The small molecule below binds the protein below.
Small molecule (SMILES): CC(=O)N[C@H]1[C@H](O[C@H]2[C@H](O)[C@@H](NC(C)=O)CO[C@@H]2CO)O[C@H](CO)[C@@H](O)[C@@H]1O

Sequence of chain 2.A:
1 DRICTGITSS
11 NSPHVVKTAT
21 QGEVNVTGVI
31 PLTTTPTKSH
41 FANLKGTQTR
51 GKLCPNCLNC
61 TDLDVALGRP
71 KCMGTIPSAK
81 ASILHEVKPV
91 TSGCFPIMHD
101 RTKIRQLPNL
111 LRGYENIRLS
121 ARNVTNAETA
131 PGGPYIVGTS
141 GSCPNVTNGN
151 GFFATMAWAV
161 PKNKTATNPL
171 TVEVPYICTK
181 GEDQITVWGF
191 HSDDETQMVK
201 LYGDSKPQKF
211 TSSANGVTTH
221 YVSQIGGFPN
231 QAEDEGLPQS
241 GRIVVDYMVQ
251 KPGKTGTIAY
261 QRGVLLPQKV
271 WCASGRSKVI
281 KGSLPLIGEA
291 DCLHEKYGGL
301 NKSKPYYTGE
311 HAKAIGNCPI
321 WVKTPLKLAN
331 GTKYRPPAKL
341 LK

Binding-site contacts:
Ligand atom C1 contacts residue ASN25 of chain 2.A at 1.4 Å.
Ligand atom O6 contacts residue PRO13 of chain 2.A at 2.6 Å (h-bond).
Ligand atom O5 contacts residue SER12 of chain 2.A at 4.3 Å.
Ligand atom C2 contacts residue ASN25 of chain 2.A at 2.5 Å.
Ligand atom C5 contacts residue ASN25 of chain 2.A at 3.7 Å.
Ligand atom C4 contacts residue ASN25 of chain 2.A at 4.3 Å.
Ligand atom C3 contacts residue ASN25 of chain 2.A at 3.8 Å.
Ligand atom N2 contacts residue SER12 of chain 2.A at 3.0 Å (h-bond).
Ligand atom N2 contacts residue PRO13 of chain 2.A at 4.4 Å.
Ligand atom C7 contacts residue SER12 of chain 2.A at 4.1 Å.
Ligand atom C2 contacts residue PRO13 of chain 2.A at 4.0 Å (hydrophobic).
Ligand atom C5 contacts residue PRO13 of chain 2.A at 3.8 Å (hydrophobic).
Ligand atom C7 contacts residue ASN25 of chain 2.A at 3.8 Å.
Ligand atom C6 contacts residue PRO13 of chain 2.A at 3.3 Å (hydrophobic).
Ligand atom O6 contacts residue VAL15 of chain 2.A at 4.1 Å.
Ligand atom O5 contacts residue PRO13 of chain 2.A at 3.1 Å (h-bond).
Ligand atom N2 contacts residue ASN25 of chain 2.A at 2.9 Å (h-bond).
Ligand atom C8 contacts residue TYR334 of chain 2.A at 4.0 Å (hydrophobic).
Ligand atom O5 contacts residue ASN25 of chain 2.A at 2.3 Å (h-bond).
Ligand atom C1 contacts residue PRO13 of chain 2.A at 3.9 Å (hydrophobic).
Ligand atom C1 contacts residue SER12 of chain 2.A at 3.6 Å.
Ligand atom O5 contacts residue VAL15 of chain 2.A at 4.4 Å.
Ligand atom O6 contacts residue ASN25 of chain 2.A at 4.4 Å.
Ligand atom O7 contacts residue ASN25 of chain 2.A at 3.8 Å.
Ligand atom C2 contacts residue SER12 of chain 2.A at 3.4 Å.